Sequence of chain 1.A:
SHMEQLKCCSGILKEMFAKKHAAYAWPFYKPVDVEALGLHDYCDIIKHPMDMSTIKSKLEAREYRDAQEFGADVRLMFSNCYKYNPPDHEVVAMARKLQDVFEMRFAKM

The small molecule below binds the protein below.
Small molecule (SMILES): CCS(=O)(=O)c1ccc2c(c1)-c1cn(C)c(=O)c3[nH]cc(c13)CN2CC1CC1

Binding-site contacts:
Ligand atom S contacts residue LEU37 of chain 1.A at 4.2 Å.
Ligand atom C15 contacts residue VAL32 of chain 1.A at 3.6 Å (hydrophobic).
Ligand atom C16 contacts residue VAL91 of chain 1.A at 4.1 Å (hydrophobic).
Ligand atom C9 contacts residue GLU90 of chain 1.A at 4.2 Å.
Ligand atom C4 contacts residue TRP26 of chain 1.A at 3.6 Å (hydrophobic).
Ligand atom C12 contacts residue ASN85 of chain 1.A at 3.6 Å.
Ligand atom C12 contacts residue VAL91 of chain 1.A at 4.2 Å (hydrophobic).
Ligand atom O1 contacts residue PRO31 of chain 1.A at 3.3 Å (h-bond).
Ligand atom C18 contacts residue PRO27 of chain 1.A at 4.1 Å (hydrophobic).
Ligand atom C4 contacts residue LEU37 of chain 1.A at 3.8 Å (hydrophobic).
Ligand atom C16 contacts residue PRO27 of chain 1.A at 3.6 Å (hydrophobic).
Ligand atom C14 contacts residue VAL91 of chain 1.A at 4.1 Å (hydrophobic).
Ligand atom N2 contacts residue VAL32 of chain 1.A at 3.8 Å.
Ligand atom C19 contacts residue PRO27 of chain 1.A at 4.0 Å (hydrophobic).
Ligand atom C13 contacts residue VAL91 of chain 1.A at 3.9 Å (hydrophobic).
Ligand atom C16 contacts residue VAL32 of chain 1.A at 3.9 Å (hydrophobic).
Ligand atom C12 contacts residue HIS89 of chain 1.A at 4.0 Å.
Ligand atom C9 contacts residue TRP26 of chain 1.A at 3.7 Å (hydrophobic).
Ligand atom C3 contacts residue LEU37 of chain 1.A at 3.9 Å (hydrophobic).
Ligand atom C20 contacts residue VAL91 of chain 1.A at 4.2 Å (hydrophobic).
Ligand atom C contacts residue LYS30 of chain 1.A at 3.8 Å.
Ligand atom C3 contacts residue TRP26 of chain 1.A at 3.7 Å (hydrophobic).
Ligand atom N1 contacts residue ASN85 of chain 1.A at 2.8 Å (h-bond).
Ligand atom N1 contacts residue VAL91 of chain 1.A at 3.7 Å.
Ligand atom C14 contacts residue ASN85 of chain 1.A at 3.8 Å.
Ligand atom C6 contacts residue VAL91 of chain 1.A at 4.1 Å (hydrophobic).
Ligand atom C2 contacts residue LEU37 of chain 1.A at 3.6 Å (hydrophobic).
Ligand atom O2 contacts residue ASN85 of chain 1.A at 2.9 Å (h-bond).
Ligand atom N2 contacts residue VAL91 of chain 1.A at 3.9 Å.
Ligand atom O1 contacts residue VAL32 of chain 1.A at 3.4 Å.
Ligand atom C15 contacts residue PRO27 of chain 1.A at 4.1 Å (hydrophobic).
Ligand atom C13 contacts residue ASN85 of chain 1.A at 3.8 Å.
Ligand atom C9 contacts residue MET94 of chain 1.A at 4.1 Å (hydrophobic).
Ligand atom C15 contacts residue PHE28 of chain 1.A at 3.8 Å (hydrophobic).
Ligand atom O1 contacts residue ASP33 of chain 1.A at 2.9 Å (salt-bridge).
Ligand atom C7 contacts residue TRP26 of chain 1.A at 3.6 Å (hydrophobic).
Ligand atom C19 contacts residue LEU37 of chain 1.A at 3.5 Å (hydrophobic).
Ligand atom C5 contacts residue LEU37 of chain 1.A at 4.0 Å (hydrophobic).
Ligand atom O1 contacts residue LEU37 of chain 1.A at 3.9 Å.
Ligand atom C18 contacts residue LEU37 of chain 1.A at 3.8 Å (hydrophobic).